A protein and the small-molecule ligand that binds it are described below.
Small molecule (SMILES): CC(=O)N[C@H]1[C@H](O[C@H]2[C@H](O)[C@@H](NC(C)=O)CO[C@@H]2CO)O[C@H](CO)[C@@H](O)[C@@H]1O

Binding-site contacts:
Ligand atom O6 contacts residue GLU88 of chain 1.E at 2.8 Å (salt-bridge).
Ligand atom C8 contacts residue ASN245 of chain 1.E at 4.0 Å.
Ligand atom C7 contacts residue VAL90 of chain 1.E at 4.1 Å (hydrophobic).
Ligand atom C5 contacts residue ASN233 of chain 1.E at 4.1 Å.
Ligand atom C6 contacts residue VAL90 of chain 1.E at 4.2 Å (hydrophobic).
Ligand atom O7 contacts residue ASN245 of chain 1.E at 3.4 Å (h-bond).
Ligand atom C2 contacts residue ASN245 of chain 1.E at 2.5 Å.
Ligand atom C1 contacts residue ASN245 of chain 1.E at 1.4 Å.
Ligand atom O5 contacts residue ASN233 of chain 1.E at 3.0 Å.
Ligand atom C4 contacts residue ASN245 of chain 1.E at 4.2 Å.
Ligand atom C6 contacts residue ASN233 of chain 1.E at 3.5 Å.
Ligand atom C5 contacts residue VAL90 of chain 1.E at 4.0 Å (hydrophobic).
Ligand atom C8 contacts residue VAL90 of chain 1.E at 3.8 Å (hydrophobic).
Ligand atom C1 contacts residue ASN233 of chain 1.E at 3.8 Å.
Ligand atom C6 contacts residue GLU88 of chain 1.E at 3.7 Å.
Ligand atom O6 contacts residue VAL90 of chain 1.E at 3.4 Å.
Ligand atom N2 contacts residue ASN245 of chain 1.E at 2.9 Å (h-bond).
Ligand atom C3 contacts residue ASN245 of chain 1.E at 3.8 Å.
Ligand atom O5 contacts residue ASN245 of chain 1.E at 2.4 Å (h-bond).
Ligand atom C8 contacts residue GLU88 of chain 1.E at 3.8 Å.
Ligand atom C5 contacts residue ASN245 of chain 1.E at 3.7 Å.
Ligand atom O6 contacts residue ASN233 of chain 1.E at 3.2 Å (h-bond).
Ligand atom O7 contacts residue VAL90 of chain 1.E at 4.4 Å.
Ligand atom O6 contacts residue SER247 of chain 1.E at 4.0 Å.
Ligand atom O7 contacts residue ASN233 of chain 1.E at 4.3 Å.
Ligand atom C7 contacts residue ASN245 of chain 1.E at 3.4 Å.

Sequence of chain 1.E:
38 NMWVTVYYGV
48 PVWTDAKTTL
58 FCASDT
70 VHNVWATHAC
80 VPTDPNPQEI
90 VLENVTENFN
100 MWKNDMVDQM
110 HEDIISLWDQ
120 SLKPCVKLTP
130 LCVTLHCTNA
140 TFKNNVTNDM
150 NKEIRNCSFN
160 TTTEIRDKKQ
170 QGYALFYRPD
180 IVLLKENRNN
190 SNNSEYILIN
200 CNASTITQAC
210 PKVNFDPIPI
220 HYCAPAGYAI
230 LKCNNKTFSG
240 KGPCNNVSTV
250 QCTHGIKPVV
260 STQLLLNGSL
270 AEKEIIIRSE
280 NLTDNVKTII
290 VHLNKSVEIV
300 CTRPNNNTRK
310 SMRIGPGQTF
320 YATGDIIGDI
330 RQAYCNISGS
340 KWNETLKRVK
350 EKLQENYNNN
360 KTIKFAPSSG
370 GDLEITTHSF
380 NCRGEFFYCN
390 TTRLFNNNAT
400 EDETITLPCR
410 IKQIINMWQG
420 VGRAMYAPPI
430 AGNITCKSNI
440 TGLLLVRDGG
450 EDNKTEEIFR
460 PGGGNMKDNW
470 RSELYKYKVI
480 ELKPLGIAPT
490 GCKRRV